This small molecule binds to this protein.
Small molecule (SMILES): Cc1ccnc2c1NC(=O)c1cccnc1N2C1CC1

Sequence of chain 1.A:
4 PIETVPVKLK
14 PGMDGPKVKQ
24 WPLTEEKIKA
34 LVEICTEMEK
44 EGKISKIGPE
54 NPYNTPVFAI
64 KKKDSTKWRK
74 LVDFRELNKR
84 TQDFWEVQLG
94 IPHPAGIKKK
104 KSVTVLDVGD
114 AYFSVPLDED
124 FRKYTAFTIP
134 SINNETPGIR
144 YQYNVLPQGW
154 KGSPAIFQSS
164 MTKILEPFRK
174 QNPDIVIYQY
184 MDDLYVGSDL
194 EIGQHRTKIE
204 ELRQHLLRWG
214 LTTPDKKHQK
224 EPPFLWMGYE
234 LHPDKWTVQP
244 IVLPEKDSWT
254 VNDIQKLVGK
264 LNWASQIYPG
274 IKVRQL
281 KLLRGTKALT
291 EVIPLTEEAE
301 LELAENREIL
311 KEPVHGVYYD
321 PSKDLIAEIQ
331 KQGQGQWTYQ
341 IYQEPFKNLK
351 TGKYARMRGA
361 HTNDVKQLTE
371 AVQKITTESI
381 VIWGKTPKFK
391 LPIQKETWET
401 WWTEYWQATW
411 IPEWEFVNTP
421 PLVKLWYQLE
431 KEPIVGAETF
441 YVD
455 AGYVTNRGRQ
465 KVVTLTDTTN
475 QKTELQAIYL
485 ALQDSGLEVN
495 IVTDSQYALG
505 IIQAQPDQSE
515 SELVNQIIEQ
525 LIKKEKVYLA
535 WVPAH

Binding-site contacts:
Ligand atom CB contacts residue GLY190 of chain 1.A at 4.0 Å.
Ligand atom C6 contacts residue TYR181 of chain 1.A at 4.0 Å (hydrophobic).
Ligand atom C11 contacts residue TYR318 of chain 1.A at 3.3 Å (hydrophobic).
Ligand atom OE contacts residue LEU234 of chain 1.A at 3.7 Å.
Ligand atom N14 contacts residue LYS103 of chain 1.A at 3.8 Å.
Ligand atom CB contacts residue TYR181 of chain 1.A at 4.0 Å (hydrophobic).
Ligand atom C4 contacts residue TYR181 of chain 1.A at 3.5 Å (hydrophobic).
Ligand atom C5 contacts residue TYR181 of chain 1.A at 3.4 Å (hydrophobic).
Ligand atom C12 contacts residue TYR318 of chain 1.A at 3.5 Å (hydrophobic).
Ligand atom C9 contacts residue VAL106 of chain 1.A at 3.9 Å (hydrophobic).
Ligand atom N3 contacts residue ILE100 of chain 1.A at 3.8 Å.
Ligand atom CC contacts residue TYR188 of chain 1.A at 4.0 Å (hydrophobic).
Ligand atom CB contacts residue VAL179 of chain 1.A at 3.4 Å (hydrophobic).
Ligand atom C11 contacts residue HIS235 of chain 1.A at 3.8 Å.
Ligand atom CB contacts residue TYR188 of chain 1.A at 3.2 Å (hydrophobic).
Ligand atom OE contacts residue VAL106 of chain 1.A at 3.7 Å.
Ligand atom CD contacts residue TYR188 of chain 1.A at 3.7 Å (hydrophobic).
Ligand atom C12 contacts residue PRO236 of chain 1.A at 3.4 Å (hydrophobic).
Ligand atom C12 contacts residue LYS101 of chain 1.A at 4.1 Å.
Ligand atom C13 contacts residue LYS101 of chain 1.A at 3.1 Å.
Ligand atom C12 contacts residue VAL106 of chain 1.A at 4.0 Å (hydrophobic).
Ligand atom CC contacts residue VAL189 of chain 1.A at 3.8 Å (hydrophobic).
Ligand atom C13 contacts residue LYS103 of chain 1.A at 3.6 Å.
Ligand atom C13 contacts residue VAL106 of chain 1.A at 4.1 Å (hydrophobic).
Ligand atom C12 contacts residue HIS235 of chain 1.A at 4.0 Å.
Ligand atom C11 contacts residue VAL106 of chain 1.A at 4.0 Å (hydrophobic).
Ligand atom CC contacts residue VAL179 of chain 1.A at 3.4 Å (hydrophobic).
Ligand atom C10 contacts residue VAL106 of chain 1.A at 4.0 Å (hydrophobic).
Ligand atom C4 contacts residue ILE100 of chain 1.A at 4.0 Å (hydrophobic).
Ligand atom CD contacts residue TRP229 of chain 1.A at 3.9 Å (hydrophobic).
Ligand atom CC contacts residue GLY190 of chain 1.A at 3.0 Å.
Ligand atom N14 contacts residue LYS101 of chain 1.A at 3.8 Å.
Ligand atom OE contacts residue PHE227 of chain 1.A at 3.5 Å.
Ligand atom CA contacts residue VAL179 of chain 1.A at 4.0 Å (hydrophobic).
Ligand atom N3 contacts residue TYR181 of chain 1.A at 4.0 Å.
Ligand atom C13 contacts residue PRO236 of chain 1.A at 4.0 Å (hydrophobic).
Ligand atom C2 contacts residue ILE100 of chain 1.A at 4.0 Å (hydrophobic).
Ligand atom C7 contacts residue TYR188 of chain 1.A at 3.9 Å (hydrophobic).
Ligand atom N8 contacts residue TYR188 of chain 1.A at 3.6 Å.
Ligand atom C11 contacts residue PRO236 of chain 1.A at 3.9 Å (hydrophobic).